The small molecule below binds the protein below.
Small molecule (SMILES): CCO/N=C/c1ccc(OCC[C@@H](C)CCN2CCN(c3ccnc(N)c3)C2=O)cc1

Sequence of chain 3.C:
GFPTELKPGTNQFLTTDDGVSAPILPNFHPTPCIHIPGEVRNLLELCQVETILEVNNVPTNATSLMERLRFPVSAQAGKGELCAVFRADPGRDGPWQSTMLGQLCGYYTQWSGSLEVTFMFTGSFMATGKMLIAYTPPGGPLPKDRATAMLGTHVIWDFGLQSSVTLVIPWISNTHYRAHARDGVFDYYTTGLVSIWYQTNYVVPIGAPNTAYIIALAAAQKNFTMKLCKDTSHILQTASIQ

Sequence of chain 3.A:
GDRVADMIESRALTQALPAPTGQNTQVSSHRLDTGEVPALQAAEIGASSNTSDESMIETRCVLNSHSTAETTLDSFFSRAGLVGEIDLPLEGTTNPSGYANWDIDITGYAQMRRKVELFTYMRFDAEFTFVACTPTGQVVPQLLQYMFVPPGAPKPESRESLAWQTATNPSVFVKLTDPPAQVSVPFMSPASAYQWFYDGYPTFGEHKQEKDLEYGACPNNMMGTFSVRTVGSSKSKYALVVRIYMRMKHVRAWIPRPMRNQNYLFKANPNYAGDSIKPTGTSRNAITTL

Binding-site contacts:
Ligand atom CAN contacts residue PHE135 of chain 3.A at 3.4 Å (hydrophobic).
Ligand atom CAS contacts residue TYR201 of chain 3.A at 3.7 Å (hydrophobic).
Ligand atom CAA contacts residue SER178 of chain 3.A at 3.5 Å.
Ligand atom CAH contacts residue VAL192 of chain 3.A at 3.5 Å (hydrophobic).
Ligand atom CAJ contacts residue PHE135 of chain 3.A at 3.1 Å (hydrophobic).
Ligand atom CAB contacts residue PHE135 of chain 3.A at 3.8 Å (hydrophobic).
Ligand atom CAA contacts residue TYR153 of chain 3.A at 3.9 Å (hydrophobic).
Ligand atom CAF contacts residue GLN202 of chain 3.A at 3.5 Å.
Ligand atom CBA contacts residue ILE111 of chain 3.A at 3.7 Å (hydrophobic).
Ligand atom OAD contacts residue ILE113 of chain 3.A at 3.1 Å (h-bond).
Ligand atom CAE contacts residue PHE137 of chain 3.A at 3.9 Å (hydrophobic).
Ligand atom NAC contacts residue THR114 of chain 3.A at 3.1 Å (h-bond).
Ligand atom NBE contacts residue TRP203 of chain 3.A at 3.8 Å.
Ligand atom CAB contacts residue PHE131 of chain 3.A at 3.8 Å (hydrophobic).
Ligand atom CAR contacts residue TYR201 of chain 3.A at 3.2 Å (hydrophobic).
Ligand atom CAM contacts residue PHE155 of chain 3.A at 3.8 Å (hydrophobic).
Ligand atom OAW contacts residue MET195 of chain 3.A at 3.5 Å.
Ligand atom NAC contacts residue ALA275 of chain 3.A at 3.5 Å.
Ligand atom CAF contacts residue ASN228 of chain 3.A at 3.8 Å.
Ligand atom CBB contacts residue ASN228 of chain 3.A at 3.7 Å.
Ligand atom OAV contacts residue VAL190 of chain 3.A at 3.9 Å.
Ligand atom CAJ contacts residue VAL192 of chain 3.A at 3.7 Å (hydrophobic).
Ligand atom CAS contacts residue ASN228 of chain 3.A at 3.8 Å.
Ligand atom CAK contacts residue PHE155 of chain 3.A at 2.9 Å (hydrophobic).
Ligand atom CAF contacts residue TRP203 of chain 3.A at 3.7 Å (hydrophobic).
Ligand atom CAG contacts residue ASN228 of chain 3.A at 3.3 Å.
Ligand atom CAQ contacts residue ILE113 of chain 3.A at 3.9 Å (hydrophobic).
Ligand atom CAA contacts residue PRO177 of chain 3.A at 3.5 Å (hydrophobic).
Ligand atom CAG contacts residue GLN202 of chain 3.A at 3.5 Å.
Ligand atom CAR contacts residue ASN228 of chain 3.A at 3.7 Å.
Ligand atom OAW contacts residue ILE111 of chain 3.A at 3.2 Å.
Ligand atom CAI contacts residue PHE155 of chain 3.A at 3.1 Å (hydrophobic).
Ligand atom CAH contacts residue PHE135 of chain 3.A at 3.4 Å (hydrophobic).
Ligand atom CAY contacts residue THR114 of chain 3.A at 3.8 Å.
Ligand atom OAD contacts residue ASP112 of chain 3.A at 3.4 Å.
Ligand atom CAM contacts residue PRO177 of chain 3.A at 3.6 Å (hydrophobic).
Ligand atom CAL contacts residue THR114 of chain 3.A at 3.8 Å.
Ligand atom CAA contacts residue VAL179 of chain 3.A at 3.1 Å (hydrophobic).
Ligand atom NAT contacts residue PHE155 of chain 3.A at 3.6 Å.
Ligand atom CAZ contacts residue VAL192 of chain 3.A at 3.6 Å (hydrophobic).

Sequence of chain 4.C:
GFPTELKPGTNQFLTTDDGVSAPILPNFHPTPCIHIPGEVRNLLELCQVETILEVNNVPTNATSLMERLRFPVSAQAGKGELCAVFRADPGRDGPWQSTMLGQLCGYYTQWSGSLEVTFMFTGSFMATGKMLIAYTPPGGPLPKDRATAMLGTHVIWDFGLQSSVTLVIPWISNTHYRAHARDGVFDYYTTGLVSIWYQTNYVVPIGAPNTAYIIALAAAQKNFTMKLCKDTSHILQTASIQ